This small molecule binds to this protein.
Small molecule (SMILES): COc1c(C)c2c(c(O)c1C/C=C(\C)CCC(=O)O)C(=O)OC2

Binding-site contacts:
Ligand atom O1 contacts residue THR186 of chain 4.B at 2.7 Å (h-bond).
Ligand atom C14 contacts residue IMP1 of chain 4.F at 3.6 Å.
Ligand atom C7 contacts residue ASN156 of chain 4.B at 3.8 Å.
Ligand atom C1 contacts residue THR186 of chain 4.B at 3.8 Å.
Ligand atom O6 contacts residue SER128 of chain 4.B at 3.1 Å.
Ligand atom O1 contacts residue CYS184 of chain 4.B at 3.6 Å.
Ligand atom C11 contacts residue SER129 of chain 4.B at 3.8 Å.
Ligand atom C17 contacts residue IMP1 of chain 4.F at 3.7 Å.
Ligand atom O4 contacts residue IMP1 of chain 4.F at 2.9 Å.
Ligand atom C15 contacts residue IMP1 of chain 4.F at 3.2 Å.
Ligand atom C10 contacts residue GLY177 of chain 4.B at 3.0 Å.
Ligand atom C1 contacts residue GLY179 of chain 4.B at 3.8 Å.
Ligand atom C13 contacts residue IMP1 of chain 4.F at 3.9 Å.
Ligand atom C16 contacts residue IMP1 of chain 4.F at 3.3 Å.
Ligand atom C6 contacts residue SER129 of chain 4.B at 3.5 Å.
Ligand atom C14 contacts residue SER129 of chain 4.B at 4.0 Å.
Ligand atom O4 contacts residue SER129 of chain 4.B at 4.0 Å.
Ligand atom O5 contacts residue SER129 of chain 4.B at 2.7 Å (h-bond).
Ligand atom C7 contacts residue SER128 of chain 4.B at 3.8 Å.
Ligand atom O1 contacts residue GLY179 of chain 4.B at 3.6 Å (h-bond).
Ligand atom O4 contacts residue THR186 of chain 4.B at 3.2 Å (h-bond).
Ligand atom C16 contacts residue SER129 of chain 4.B at 3.6 Å.
Ligand atom C7 contacts residue IMP1 of chain 4.F at 3.4 Å.
Ligand atom C12 contacts residue IMP1 of chain 4.F at 3.8 Å.
Ligand atom O2 contacts residue ILE178 of chain 4.B at 3.5 Å.
Ligand atom O1 contacts residue IMP1 of chain 4.F at 3.6 Å.
Ligand atom C8 contacts residue SER129 of chain 4.B at 4.0 Å.
Ligand atom C8 contacts residue SER128 of chain 4.B at 4.0 Å.
Ligand atom O4 contacts residue GLU294 of chain 4.B at 4.1 Å.
Ligand atom C12 contacts residue SER129 of chain 4.B at 4.0 Å.
Ligand atom O2 contacts residue GLY177 of chain 4.B at 3.2 Å (h-bond).
Ligand atom C17 contacts residue GLY268 of chain 4.B at 3.7 Å.
Ligand atom C11 contacts residue IMP1 of chain 4.F at 3.9 Å.
Ligand atom C2 contacts residue GLY268 of chain 4.B at 4.0 Å.
Ligand atom C9 contacts residue MET267 of chain 4.B at 3.6 Å (hydrophobic).
Ligand atom C15 contacts residue SER129 of chain 4.B at 3.6 Å.
Ligand atom O2 contacts residue GLY179 of chain 4.B at 3.2 Å (h-bond).
Ligand atom O6 contacts residue SER129 of chain 4.B at 2.8 Å (h-bond).
Ligand atom C10 contacts residue ASN156 of chain 4.B at 3.6 Å.
Ligand atom C1 contacts residue IMP1 of chain 4.F at 3.6 Å.

Sequence of chain 4.B:
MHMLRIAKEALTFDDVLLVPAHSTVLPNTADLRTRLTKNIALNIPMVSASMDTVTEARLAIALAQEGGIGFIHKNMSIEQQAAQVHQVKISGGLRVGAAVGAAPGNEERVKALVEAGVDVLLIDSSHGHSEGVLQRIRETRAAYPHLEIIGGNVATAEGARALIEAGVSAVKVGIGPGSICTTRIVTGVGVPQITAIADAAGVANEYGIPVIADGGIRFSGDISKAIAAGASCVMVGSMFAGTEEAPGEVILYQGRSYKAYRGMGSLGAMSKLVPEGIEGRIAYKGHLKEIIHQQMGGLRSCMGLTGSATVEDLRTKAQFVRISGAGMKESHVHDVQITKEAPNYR